Sequence of chain 1.B:
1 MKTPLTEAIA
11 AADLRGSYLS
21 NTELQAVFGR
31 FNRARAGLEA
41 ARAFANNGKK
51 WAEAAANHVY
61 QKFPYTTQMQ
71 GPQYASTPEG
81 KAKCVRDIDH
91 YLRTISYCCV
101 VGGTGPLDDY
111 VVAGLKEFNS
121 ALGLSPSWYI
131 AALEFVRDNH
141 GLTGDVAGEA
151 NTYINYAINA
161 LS

A small-molecule ligand and the protein it binds are described below.
Small molecule (SMILES): CCC1=C(C)/C(=C\C2=N/C(=C\c3[nH]c(C[C@H]4NC(=O)C(C)=C4CC)c(C)c3CCC(=O)O)C(CCC(=O)O)=C2C)NC1=O

Binding-site contacts:
Ligand atom C71 contacts residue PHE118 of chain 1.B at 3.7 Å (hydrophobic).
Ligand atom C1 contacts residue ALA75 of chain 1.B at 3.6 Å (hydrophobic).
Ligand atom N3 contacts residue ASP87 of chain 1.B at 2.6 Å (salt-bridge).
Ligand atom O54 contacts residue LYS83 of chain 1.B at 3.6 Å.
Ligand atom O64 contacts residue LYS83 of chain 1.B at 3.2 Å (salt-bridge).
Ligand atom C63 contacts residue LYS83 of chain 1.B at 3.4 Å.
Ligand atom N2 contacts residue LEU124 of chain 1.B at 3.6 Å.
Ligand atom N2 contacts residue ASP87 of chain 1.B at 2.8 Å (salt-bridge).
Ligand atom C1 contacts residue TRP128 of chain 1.B at 3.6 Å (hydrophobic).
Ligand atom C81 contacts residue ASN119 of chain 1.B at 3.2 Å.
Ligand atom O1 contacts residue ALA75 of chain 1.B at 3.0 Å (h-bond).
Ligand atom C11 contacts residue ASP87 of chain 1.B at 3.5 Å.
Ligand atom N1 contacts residue TRP128 of chain 1.B at 3.7 Å.
Ligand atom O1 contacts residue THR66 of chain 1.B at 3.5 Å.
Ligand atom C31 contacts residue TYR129 of chain 1.B at 3.6 Å (hydrophobic).
Ligand atom C7 contacts residue GLN73 of chain 1.B at 3.7 Å.
Ligand atom C32 contacts residue CYS84 of chain 1.B at 2.7 Å (hydrophobic).
Ligand atom C2 contacts residue CYS84 of chain 1.B at 3.4 Å (hydrophobic).
Ligand atom C41 contacts residue GLN73 of chain 1.B at 3.3 Å.
Ligand atom O1 contacts residue GLN73 of chain 1.B at 3.6 Å.
Ligand atom C21 contacts residue CYS84 of chain 1.B at 3.6 Å (hydrophobic).
Ligand atom O1 contacts residue TRP128 of chain 1.B at 3.6 Å.
Ligand atom C4 contacts residue TYR129 of chain 1.B at 3.7 Å (hydrophobic).
Ligand atom O19 contacts residue TYR129 of chain 1.B at 3.3 Å.
Ligand atom C51 contacts residue PRO72 of chain 1.B at 3.4 Å (hydrophobic).
Ligand atom N3 contacts residue LEU124 of chain 1.B at 3.5 Å.
Ligand atom C91 contacts residue ASN119 of chain 1.B at 3.6 Å.
Ligand atom N1 contacts residue GLN73 of chain 1.B at 2.9 Å (h-bond).
Ligand atom C1 contacts residue GLN73 of chain 1.B at 3.6 Å.
Ligand atom C15 contacts residue ASP87 of chain 1.B at 3.6 Å.
Ligand atom O19 contacts residue TYR91 of chain 1.B at 3.1 Å (h-bond).
Ligand atom C32 contacts residue TYR129 of chain 1.B at 3.6 Å (hydrophobic).
Ligand atom C14 contacts residue ASP87 of chain 1.B at 3.4 Å.
Ligand atom C19 contacts residue TYR129 of chain 1.B at 3.6 Å (hydrophobic).
Ligand atom C5 contacts residue CYS84 of chain 1.B at 3.7 Å (hydrophobic).
Ligand atom C31 contacts residue CYS84 of chain 1.B at 1.8 Å (hydrophobic).
Ligand atom O55 contacts residue LYS83 of chain 1.B at 3.6 Å.
Ligand atom C3 contacts residue CYS84 of chain 1.B at 2.8 Å (hydrophobic).
Ligand atom O65 contacts residue LYS83 of chain 1.B at 2.8 Å (salt-bridge).
Ligand atom O1 contacts residue TYR74 of chain 1.B at 3.5 Å.